Binding-site contacts:
Ligand atom N23 contacts residue ALA38 of chain 12.A at 3.3 Å (h-bond).
Ligand atom C17 contacts residue SO41 of chain 12.F at 3.5 Å.
Ligand atom CL contacts residue GLY9 of chain 12.A at 3.4 Å.
Ligand atom N12 contacts residue ASP72 of chain 12.A at 2.9 Å (salt-bridge).
Ligand atom N9 contacts residue LEU73 of chain 12.A at 3.4 Å.
Ligand atom O11 contacts residue SO41 of chain 12.F at 3.2 Å (h-bond).
Ligand atom C17 contacts residue ALA37 of chain 12.A at 3.7 Å (hydrophobic).
Ligand atom C3 contacts residue SO41 of chain 12.F at 3.6 Å.
Ligand atom C18 contacts residue SO41 of chain 12.F at 3.2 Å.
Ligand atom N23 contacts residue PHE70 of chain 12.A at 3.6 Å (h-bond).
Ligand atom C17 contacts residue PHE70 of chain 12.A at 3.8 Å (hydrophobic).
Ligand atom C5 contacts residue MET74 of chain 12.A at 3.5 Å (hydrophobic).
Ligand atom C2 contacts residue LEU102 of chain 12.A at 3.7 Å (hydrophobic).
Ligand atom C14 contacts residue SER71 of chain 12.A at 3.7 Å.
Ligand atom C19 contacts residue ALA37 of chain 12.A at 3.6 Å (hydrophobic).
Ligand atom C13 contacts residue ASP72 of chain 12.A at 3.6 Å.
Ligand atom N23 contacts residue SER39 of chain 12.A at 2.8 Å (h-bond).
Ligand atom N4 contacts residue SO41 of chain 12.F at 3.4 Å (h-bond).
Ligand atom C18 contacts residue ALA37 of chain 12.A at 3.6 Å (hydrophobic).
Ligand atom O11 contacts residue GLU134 of chain 5.A at 3.4 Å.
Ligand atom C20 contacts residue SO41 of chain 12.F at 3.6 Å.
Ligand atom N9 contacts residue MET74 of chain 12.A at 2.9 Å (h-bond).
Ligand atom C14 contacts residue ASP72 of chain 12.A at 3.2 Å.
Ligand atom N23 contacts residue SER71 of chain 12.A at 3.8 Å.
Ligand atom C1 contacts residue LEU102 of chain 12.A at 3.7 Å (hydrophobic).
Ligand atom C15 contacts residue PHE70 of chain 12.A at 3.5 Å (hydrophobic).
Ligand atom C20 contacts residue ALA37 of chain 12.A at 3.7 Å (hydrophobic).
Ligand atom C5 contacts residue LEU73 of chain 12.A at 3.5 Å (hydrophobic).
Ligand atom C19 contacts residue SO41 of chain 12.F at 3.2 Å.
Ligand atom N6 contacts residue MET74 of chain 12.A at 3.7 Å.
Ligand atom N6 contacts residue LEU73 of chain 12.A at 3.4 Å.
Ligand atom C10 contacts residue MET105 of chain 12.A at 3.5 Å (hydrophobic).
Ligand atom C10 contacts residue VAL135 of chain 5.A at 3.8 Å (hydrophobic).
Ligand atom N23 contacts residue ALA37 of chain 12.A at 3.8 Å.
Ligand atom C19 contacts residue THR10 of chain 12.A at 3.7 Å.
Ligand atom N7 contacts residue SO41 of chain 12.F at 3.2 Å (h-bond).
Ligand atom C15 contacts residue SER71 of chain 12.A at 3.6 Å.
Ligand atom C10 contacts residue LEU102 of chain 12.A at 3.7 Å (hydrophobic).
Ligand atom C14 contacts residue PHE70 of chain 12.A at 3.7 Å (hydrophobic).
Ligand atom C10 contacts residue ASN106 of chain 12.A at 3.6 Å.

Sequence of chain 5.A:
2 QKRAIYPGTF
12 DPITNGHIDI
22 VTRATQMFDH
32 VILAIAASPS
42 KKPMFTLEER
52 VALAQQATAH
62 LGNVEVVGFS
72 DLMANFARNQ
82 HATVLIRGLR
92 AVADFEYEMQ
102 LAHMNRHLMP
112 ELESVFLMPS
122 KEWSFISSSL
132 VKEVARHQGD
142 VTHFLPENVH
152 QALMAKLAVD

The small molecule below binds the protein below.
Small molecule (SMILES): CC1=Nc2nc(N[C@H](CC#N)c3cccc(Cl)c3)nn2C(=O)C1

Sequence of chain 12.A:
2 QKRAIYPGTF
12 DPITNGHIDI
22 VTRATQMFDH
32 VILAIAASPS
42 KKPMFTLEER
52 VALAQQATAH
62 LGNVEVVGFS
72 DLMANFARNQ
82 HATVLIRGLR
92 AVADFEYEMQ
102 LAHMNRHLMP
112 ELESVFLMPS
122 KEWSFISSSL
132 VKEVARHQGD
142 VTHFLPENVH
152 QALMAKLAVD